The protein below binds the small molecule below.
Small molecule (SMILES): CC(=O)N[C@H]1[C@H](O[C@H]2[C@H](O)[C@@H](NC(C)=O)CO[C@@H]2CO)O[C@H](CO)[C@@H](O)[C@@H]1O

Sequence of chain 2.A:
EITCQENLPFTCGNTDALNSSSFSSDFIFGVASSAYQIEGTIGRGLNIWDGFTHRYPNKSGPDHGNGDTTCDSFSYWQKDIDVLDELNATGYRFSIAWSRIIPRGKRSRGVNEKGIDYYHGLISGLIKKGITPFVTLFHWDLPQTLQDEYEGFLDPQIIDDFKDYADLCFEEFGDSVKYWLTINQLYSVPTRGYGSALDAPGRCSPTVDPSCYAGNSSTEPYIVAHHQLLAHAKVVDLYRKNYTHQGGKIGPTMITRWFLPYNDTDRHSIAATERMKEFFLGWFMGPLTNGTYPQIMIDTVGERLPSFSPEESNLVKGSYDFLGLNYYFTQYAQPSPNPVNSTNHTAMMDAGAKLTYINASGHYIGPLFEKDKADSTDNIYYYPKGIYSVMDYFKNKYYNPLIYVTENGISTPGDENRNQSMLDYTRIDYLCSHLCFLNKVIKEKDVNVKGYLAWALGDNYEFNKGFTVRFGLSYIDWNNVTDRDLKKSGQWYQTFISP

Binding-site contacts:
Ligand atom C1 contacts residue SER361 of chain 2.A at 3.5 Å.
Ligand atom O7 contacts residue ASP264 of chain 2.A at 2.8 Å (salt-bridge).
Ligand atom C1 contacts residue HIS363 of chain 2.A at 3.8 Å.
Ligand atom O5 contacts residue HIS363 of chain 2.A at 3.4 Å (h-bond).
Ligand atom C8 contacts residue TYR262 of chain 2.A at 4.3 Å (hydrophobic).
Ligand atom C7 contacts residue ASN263 of chain 2.A at 4.1 Å.
Ligand atom C7 contacts residue ASN359 of chain 2.A at 3.5 Å.
Ligand atom C4 contacts residue ASN359 of chain 2.A at 4.2 Å.
Ligand atom O5 contacts residue ASN359 of chain 2.A at 2.3 Å (h-bond).
Ligand atom O7 contacts residue ASN359 of chain 2.A at 3.5 Å (h-bond).
Ligand atom C5 contacts residue HIS363 of chain 2.A at 3.7 Å.
Ligand atom C8 contacts residue ALA360 of chain 2.A at 4.0 Å (hydrophobic).
Ligand atom C3 contacts residue ASN359 of chain 2.A at 3.7 Å.
Ligand atom C8 contacts residue HIS363 of chain 2.A at 4.4 Å.
Ligand atom N2 contacts residue SER361 of chain 2.A at 3.0 Å (h-bond).
Ligand atom C8 contacts residue ASN263 of chain 2.A at 3.7 Å.
Ligand atom C2 contacts residue SER361 of chain 2.A at 3.6 Å.
Ligand atom C8 contacts residue SER361 of chain 2.A at 4.0 Å.
Ligand atom C6 contacts residue HIS363 of chain 2.A at 3.4 Å.
Ligand atom C7 contacts residue ASP264 of chain 2.A at 3.7 Å.
Ligand atom O6 contacts residue HIS363 of chain 2.A at 4.0 Å.
Ligand atom O3 contacts residue ASP264 of chain 2.A at 4.3 Å.
Ligand atom C3 contacts residue SER361 of chain 2.A at 3.9 Å.
Ligand atom O5 contacts residue TYR332 of chain 2.A at 4.0 Å.
Ligand atom C7 contacts residue TYR262 of chain 2.A at 4.1 Å (hydrophobic).
Ligand atom C2 contacts residue ASN359 of chain 2.A at 2.4 Å.
Ligand atom C5 contacts residue ASN359 of chain 2.A at 3.6 Å.
Ligand atom C8 contacts residue NAG1 of chain 2.C at 3.9 Å.
Ligand atom O7 contacts residue TYR262 of chain 2.A at 3.8 Å.
Ligand atom N2 contacts residue ASN359 of chain 2.A at 2.9 Å (h-bond).
Ligand atom C8 contacts residue ASP264 of chain 2.A at 4.1 Å.
Ligand atom O7 contacts residue ASN263 of chain 2.A at 3.5 Å.
Ligand atom C1 contacts residue ASN359 of chain 2.A at 1.4 Å.
Ligand atom C7 contacts residue SER361 of chain 2.A at 4.0 Å.